Binding-site contacts:
Ligand atom O1 contacts residue ALA209 of chain 1.F at 3.8 Å.
Ligand atom C1 contacts residue ASP212 of chain 1.F at 3.8 Å.
Ligand atom O3 contacts residue THR244 of chain 1.F at 2.5 Å (h-bond).
Ligand atom O3 contacts residue GLY211 of chain 1.F at 2.9 Å (h-bond).
Ligand atom O4 contacts residue THR244 of chain 1.F at 3.5 Å (h-bond).
Ligand atom C2 contacts residue ALA209 of chain 1.F at 3.7 Å (hydrophobic).
Ligand atom O4 contacts residue ARG87 of chain 1.F at 4.1 Å.
Ligand atom C2 contacts residue GLU188 of chain 1.F at 3.8 Å.
Ligand atom C1 contacts residue MG1 of chain 1.IA at 2.9 Å.
Ligand atom O4 contacts residue ALA209 of chain 1.F at 4.1 Å.
Ligand atom C2 contacts residue I9N1 of chain 1.HA at 4.5 Å.
Ligand atom C2 contacts residue MG1 of chain 1.IA at 2.9 Å.
Ligand atom C2 contacts residue LYS186 of chain 1.F at 3.5 Å.
Ligand atom C1 contacts residue GLY211 of chain 1.F at 3.7 Å.
Ligand atom O4 contacts residue MET276 of chain 1.F at 4.2 Å.
Ligand atom O1 contacts residue MG1 of chain 1.IA at 2.1 Å.
Ligand atom C1 contacts residue ALA209 of chain 1.F at 3.5 Å (hydrophobic).
Ligand atom O4 contacts residue LYS186 of chain 1.F at 3.6 Å.
Ligand atom O1 contacts residue ASP212 of chain 1.F at 2.8 Å (salt-bridge).
Ligand atom O3 contacts residue MG1 of chain 1.IA at 4.0 Å.
Ligand atom O4 contacts residue MG1 of chain 1.IA at 4.1 Å.
Ligand atom O3 contacts residue ARG210 of chain 1.F at 3.5 Å (salt-bridge).
Ligand atom O1 contacts residue GLY211 of chain 1.F at 3.7 Å.
Ligand atom O2 contacts residue GLU188 of chain 1.F at 3.1 Å (salt-bridge).
Ligand atom O4 contacts residue I9N1 of chain 1.HA at 4.4 Å.
Ligand atom O2 contacts residue ASP212 of chain 1.F at 4.0 Å.
Ligand atom C1 contacts residue THR244 of chain 1.F at 3.6 Å.
Ligand atom O2 contacts residue MG1 of chain 1.IA at 2.1 Å.
Ligand atom O1 contacts residue GLU188 of chain 1.F at 2.9 Å (salt-bridge).
Ligand atom O3 contacts residue ASP212 of chain 1.F at 3.9 Å.
Ligand atom C2 contacts residue THR244 of chain 1.F at 4.0 Å.
Ligand atom O3 contacts residue ALA209 of chain 1.F at 3.3 Å.
Ligand atom O2 contacts residue LYS186 of chain 1.F at 2.8 Å (salt-bridge).
Ligand atom C1 contacts residue ARG210 of chain 1.F at 4.3 Å.
Ligand atom C1 contacts residue GLU188 of chain 1.F at 3.6 Å.
Ligand atom O4 contacts residue MET207 of chain 1.F at 4.1 Å.
Ligand atom O2 contacts residue ALA209 of chain 1.F at 4.1 Å.

A small-molecule ligand and the protein it binds are described below.
Small molecule (SMILES): O=C([O-])C(=O)[O-]

Sequence of chain 1.F:
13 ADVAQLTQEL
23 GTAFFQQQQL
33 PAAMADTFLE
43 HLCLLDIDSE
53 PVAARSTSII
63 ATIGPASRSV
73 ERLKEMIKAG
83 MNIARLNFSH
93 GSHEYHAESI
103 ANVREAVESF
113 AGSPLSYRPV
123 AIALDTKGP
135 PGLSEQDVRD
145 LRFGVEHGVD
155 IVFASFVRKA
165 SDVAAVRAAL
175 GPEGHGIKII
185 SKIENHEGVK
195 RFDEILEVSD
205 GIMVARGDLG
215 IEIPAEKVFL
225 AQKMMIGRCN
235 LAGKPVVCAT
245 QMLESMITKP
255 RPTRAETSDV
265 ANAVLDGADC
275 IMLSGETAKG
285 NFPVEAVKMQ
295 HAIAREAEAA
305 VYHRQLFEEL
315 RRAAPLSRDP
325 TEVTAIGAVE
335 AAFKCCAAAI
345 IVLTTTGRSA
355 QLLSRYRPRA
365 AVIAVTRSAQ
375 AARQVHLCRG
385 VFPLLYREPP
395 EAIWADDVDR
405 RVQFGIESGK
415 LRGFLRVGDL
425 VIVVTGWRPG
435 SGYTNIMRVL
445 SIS